Binding-site contacts:
Ligand atom NZ contacts residue THR115 of chain 1.A at 3.5 Å (h-bond).
Ligand atom O contacts residue TRP195 of chain 1.A at 3.3 Å.
Ligand atom O contacts residue SER113 of chain 1.A at 3.2 Å.
Ligand atom CA contacts residue ASN152 of chain 1.A at 3.2 Å.
Ligand atom CE contacts residue ASP156 of chain 1.A at 3.5 Å.
Ligand atom CD1 contacts residue TRP106 of chain 1.A at 3.5 Å (hydrophobic).
Ligand atom CA contacts residue TRP148 of chain 1.A at 3.6 Å (hydrophobic).
Ligand atom NZ contacts residue ASP156 of chain 1.A at 2.8 Å (salt-bridge).
Ligand atom C contacts residue ASN152 of chain 1.A at 3.4 Å.
Ligand atom CE1 contacts residue TRP106 of chain 1.A at 3.4 Å (hydrophobic).
Ligand atom C contacts residue SER69 of chain 1.A at 3.6 Å.
Ligand atom NH1 contacts residue TRP195 of chain 1.A at 3.6 Å.
Ligand atom NZ contacts residue SER116 of chain 1.A at 3.6 Å.
Ligand atom CA contacts residue ARG202 of chain 1.A at 3.5 Å.
Ligand atom N contacts residue ASN152 of chain 1.A at 2.7 Å (h-bond).
Ligand atom O contacts residue ASN110 of chain 1.A at 3.3 Å (h-bond).
Ligand atom O contacts residue ASN152 of chain 1.A at 3.1 Å (h-bond).
Ligand atom CD2 contacts residue GLN145 of chain 1.A at 2.8 Å.
Ligand atom C contacts residue SER113 of chain 1.A at 3.5 Å.
Ligand atom CB contacts residue TRP106 of chain 1.A at 3.4 Å (hydrophobic).
Ligand atom CG contacts residue TRP195 of chain 1.A at 3.6 Å (hydrophobic).
Ligand atom NE contacts residue ARG202 of chain 1.A at 3.5 Å (salt-bridge).
Ligand atom CB contacts residue SER113 of chain 1.A at 3.4 Å.
Ligand atom O contacts residue TRP106 of chain 1.A at 3.1 Å (h-bond).
Ligand atom O contacts residue TRP148 of chain 1.A at 3.3 Å.
Ligand atom CB contacts residue ASN152 of chain 1.A at 3.5 Å.
Ligand atom N contacts residue ASN110 of chain 1.A at 3.0 Å (h-bond).
Ligand atom NZ contacts residue GLY114 of chain 1.A at 3.2 Å (h-bond).
Ligand atom CD contacts residue GLY114 of chain 1.A at 3.2 Å.
Ligand atom CE2 contacts residue GLN145 of chain 1.A at 2.6 Å.
Ligand atom CB contacts residue ARG202 of chain 1.A at 3.4 Å.
Ligand atom CG contacts residue TRP106 of chain 1.A at 3.3 Å (hydrophobic).
Ligand atom CD contacts residue ALA112 of chain 1.A at 3.6 Å (hydrophobic).
Ligand atom O contacts residue ASN199 of chain 1.A at 3.0 Å (h-bond).
Ligand atom O contacts residue TRP148 of chain 1.A at 2.9 Å (h-bond).
Ligand atom NZ contacts residue THR119 of chain 1.A at 2.9 Å (h-bond).
Ligand atom N contacts residue ARG202 of chain 1.A at 2.6 Å (salt-bridge).
Ligand atom CZ contacts residue TRP195 of chain 1.A at 3.6 Å (hydrophobic).
Ligand atom CE contacts residue THR119 of chain 1.A at 3.3 Å.
Ligand atom CG contacts residue ASN152 of chain 1.A at 3.6 Å.

A protein and the small-molecule ligand that binds it are described below.
Small molecule (SMILES): NCCCC[C@H](NC(=O)[C@@H](N)CCCN=C(N)N)C(=O)N[C@@H](CCCN=C(N)N)C(=O)NCC(=O)N[C@@H](Cc1ccc(O)cc1)C(=O)N[C@H](C=O)CO

Sequence of chain 1.A:
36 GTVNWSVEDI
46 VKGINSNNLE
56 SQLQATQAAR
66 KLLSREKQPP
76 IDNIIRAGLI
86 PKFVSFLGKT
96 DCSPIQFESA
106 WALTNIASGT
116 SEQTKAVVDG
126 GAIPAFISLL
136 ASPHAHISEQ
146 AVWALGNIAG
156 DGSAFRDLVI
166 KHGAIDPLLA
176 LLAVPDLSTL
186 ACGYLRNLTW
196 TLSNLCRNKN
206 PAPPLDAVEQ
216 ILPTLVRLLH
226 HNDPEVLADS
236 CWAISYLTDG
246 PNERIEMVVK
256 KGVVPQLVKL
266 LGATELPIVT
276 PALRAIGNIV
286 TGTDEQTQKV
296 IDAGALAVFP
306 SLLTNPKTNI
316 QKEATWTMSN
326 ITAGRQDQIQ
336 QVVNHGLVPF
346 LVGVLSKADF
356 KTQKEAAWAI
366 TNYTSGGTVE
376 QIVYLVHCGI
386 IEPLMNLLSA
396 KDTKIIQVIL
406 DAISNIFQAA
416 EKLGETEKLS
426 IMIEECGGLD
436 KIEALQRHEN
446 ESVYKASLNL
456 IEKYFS